Binding-site contacts:
Ligand atom O2' contacts residue LYS250 of chain 1.A at 2.9 Å (salt-bridge).
Ligand atom O1B contacts residue THR16 of chain 1.A at 2.8 Å (h-bond).
Ligand atom N3B contacts residue GLY180 of chain 1.A at 3.6 Å.
Ligand atom C5' contacts residue GLY180 of chain 1.A at 3.5 Å.
Ligand atom O1B contacts residue THR15 of chain 1.A at 3.3 Å (h-bond).
Ligand atom N3B contacts residue GLY179 of chain 1.A at 3.3 Å.
Ligand atom O1B contacts residue GLY14 of chain 1.A at 3.4 Å.
Ligand atom O2G contacts residue GLY179 of chain 1.A at 3.4 Å.
Ligand atom O3' contacts residue GLY208 of chain 1.A at 3.4 Å.
Ligand atom O1B contacts residue ASN17 of chain 1.A at 2.8 Å (h-bond).
Ligand atom N9 contacts residue GLY322 of chain 1.A at 3.4 Å (h-bond).
Ligand atom O4' contacts residue GLY322 of chain 1.A at 3.2 Å.
Ligand atom O1G contacts residue THR16 of chain 1.A at 2.5 Å (h-bond).
Ligand atom O5' contacts residue GLY180 of chain 1.A at 3.6 Å.
Ligand atom C4 contacts residue GLY322 of chain 1.A at 3.2 Å.
Ligand atom O2G contacts residue GLY181 of chain 1.A at 3.6 Å.
Ligand atom O1G contacts residue GLY180 of chain 1.A at 3.1 Å (h-bond).
Ligand atom O4' contacts residue SER323 of chain 1.A at 3.2 Å (h-bond).
Ligand atom O3' contacts residue LYS250 of chain 1.A at 3.1 Å (salt-bridge).
Ligand atom O2A contacts residue GLY321 of chain 1.A at 3.3 Å.
Ligand atom C2 contacts residue MET326 of chain 1.A at 3.5 Å (hydrophobic).
Ligand atom C5' contacts residue ASN17 of chain 1.A at 3.5 Å.
Ligand atom PG contacts residue THR182 of chain 1.A at 3.6 Å.
Ligand atom O3' contacts residue GLY180 of chain 1.A at 3.4 Å.
Ligand atom C2 contacts residue SER254 of chain 1.A at 3.3 Å.
Ligand atom N6 contacts residue ARG325 of chain 1.A at 3.2 Å.
Ligand atom C2' contacts residue GLU247 of chain 1.A at 3.3 Å.
Ligand atom C4' contacts residue GLY180 of chain 1.A at 3.5 Å.
Ligand atom O5' contacts residue GLY322 of chain 1.A at 3.3 Å (h-bond).
Ligand atom O2' contacts residue GLU247 of chain 1.A at 2.6 Å (salt-bridge).
Ligand atom O1G contacts residue GLY181 of chain 1.A at 2.7 Å (h-bond).
Ligand atom O1G contacts residue THR15 of chain 1.A at 3.5 Å.
Ligand atom O3G contacts residue THR15 of chain 1.A at 2.8 Å (h-bond).
Ligand atom N1 contacts residue SER254 of chain 1.A at 2.7 Å (h-bond).
Ligand atom O2G contacts residue THR182 of chain 1.A at 2.4 Å (h-bond).
Ligand atom O2B contacts residue MG1 of chain 1.B at 2.4 Å.
Ligand atom O1A contacts residue ASN17 of chain 1.A at 3.2 Å (h-bond).
Ligand atom O1A contacts residue ASP349 of chain 1.A at 3.6 Å.
Ligand atom C5 contacts residue GLY322 of chain 1.A at 3.4 Å.
Ligand atom O2A contacts residue GLY322 of chain 1.A at 3.2 Å (h-bond).

Sequence of chain 1.A:
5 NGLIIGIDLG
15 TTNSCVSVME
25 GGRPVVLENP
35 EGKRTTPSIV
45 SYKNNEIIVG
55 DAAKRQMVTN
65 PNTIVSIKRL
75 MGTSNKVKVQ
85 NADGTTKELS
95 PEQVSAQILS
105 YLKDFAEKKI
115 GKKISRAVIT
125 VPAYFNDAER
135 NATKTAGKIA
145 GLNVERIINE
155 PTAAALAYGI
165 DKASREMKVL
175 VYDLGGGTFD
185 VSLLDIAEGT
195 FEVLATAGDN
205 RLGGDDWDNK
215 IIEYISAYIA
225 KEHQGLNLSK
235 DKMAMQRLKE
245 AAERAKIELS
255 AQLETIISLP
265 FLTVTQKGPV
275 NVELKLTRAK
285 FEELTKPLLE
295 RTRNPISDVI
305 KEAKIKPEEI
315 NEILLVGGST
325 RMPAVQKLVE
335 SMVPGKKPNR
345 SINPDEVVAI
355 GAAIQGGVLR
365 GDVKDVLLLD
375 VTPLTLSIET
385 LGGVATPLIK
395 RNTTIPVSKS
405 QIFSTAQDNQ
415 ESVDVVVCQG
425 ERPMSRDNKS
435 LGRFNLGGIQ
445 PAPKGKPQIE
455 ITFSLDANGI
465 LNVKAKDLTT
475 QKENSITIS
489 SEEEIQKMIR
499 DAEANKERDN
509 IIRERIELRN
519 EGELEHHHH

This protein binds this small molecule.
Small molecule (SMILES): Nc1ncnc2c1ncn2[C@@H]1O[C@H](CO[P](=O)(O)O[P](=O)(O)NP(=O)(O)O)[C@@H](O)[C@H]1O